Sequence of chain 39.E:
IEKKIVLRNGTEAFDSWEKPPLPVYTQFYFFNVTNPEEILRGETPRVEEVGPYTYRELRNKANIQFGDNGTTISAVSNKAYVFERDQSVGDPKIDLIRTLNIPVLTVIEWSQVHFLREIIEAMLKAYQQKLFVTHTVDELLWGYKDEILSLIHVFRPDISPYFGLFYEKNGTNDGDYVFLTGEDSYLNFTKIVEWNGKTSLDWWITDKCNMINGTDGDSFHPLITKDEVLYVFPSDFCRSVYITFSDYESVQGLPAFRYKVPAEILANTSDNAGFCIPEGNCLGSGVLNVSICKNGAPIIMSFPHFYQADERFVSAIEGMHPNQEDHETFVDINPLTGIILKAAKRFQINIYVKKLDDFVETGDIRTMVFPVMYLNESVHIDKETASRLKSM

This small molecule binds to this protein.
Small molecule (SMILES): CC(=O)N[C@H]1[C@H](O[C@H]2[C@H](O)[C@@H](NC(C)=O)CO[C@@H]2CO)O[C@H](CO)[C@@H](O)[C@@H]1O

Binding-site contacts:
Ligand atom C2 contacts residue ASN280 of chain 39.E at 2.5 Å.
Ligand atom C8 contacts residue ARG324 of chain 39.E at 4.2 Å.
Ligand atom C5 contacts residue ASN280 of chain 39.E at 3.7 Å.
Ligand atom N2 contacts residue ASN280 of chain 39.E at 2.9 Å (h-bond).
Ligand atom O5 contacts residue ASN280 of chain 39.E at 2.4 Å (h-bond).
Ligand atom C7 contacts residue ASN280 of chain 39.E at 3.9 Å.
Ligand atom C8 contacts residue GLY296 of chain 39.E at 4.4 Å.
Ligand atom O7 contacts residue ASN280 of chain 39.E at 4.4 Å.
Ligand atom C4 contacts residue ASN280 of chain 39.E at 4.2 Å.
Ligand atom C1 contacts residue ASN280 of chain 39.E at 1.4 Å.
Ligand atom C3 contacts residue ASN280 of chain 39.E at 3.8 Å.